Sequence of chain 1.C:
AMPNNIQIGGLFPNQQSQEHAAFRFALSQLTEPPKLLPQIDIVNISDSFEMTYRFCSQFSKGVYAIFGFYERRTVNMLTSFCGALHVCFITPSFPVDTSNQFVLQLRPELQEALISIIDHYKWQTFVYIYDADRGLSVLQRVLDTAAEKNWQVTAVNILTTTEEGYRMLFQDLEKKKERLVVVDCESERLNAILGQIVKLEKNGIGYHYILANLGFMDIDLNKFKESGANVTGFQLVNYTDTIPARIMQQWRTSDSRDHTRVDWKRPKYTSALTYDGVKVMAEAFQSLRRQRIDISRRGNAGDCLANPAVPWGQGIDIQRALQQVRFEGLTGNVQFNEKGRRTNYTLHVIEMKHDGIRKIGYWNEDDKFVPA

This protein binds this small molecule.
Small molecule (SMILES): CC(=O)N[C@H]1[C@H](O[C@H]2[C@H](O)[C@@H](NC(C)=O)CO[C@@H]2CO)O[C@H](CO)[C@@H](O)[C@@H]1O

Binding-site contacts:
Ligand atom C5 contacts residue SER51 of chain 1.C at 4.0 Å.
Ligand atom O7 contacts residue ASN49 of chain 1.C at 3.5 Å (h-bond).
Ligand atom N2 contacts residue ASN49 of chain 1.C at 2.9 Å (h-bond).
Ligand atom C2 contacts residue ASN49 of chain 1.C at 2.5 Å.
Ligand atom O4 contacts residue ARG78 of chain 1.C at 3.6 Å.
Ligand atom O6 contacts residue ASP52 of chain 1.C at 2.8 Å (salt-bridge).
Ligand atom C1 contacts residue ASP52 of chain 1.C at 4.2 Å.
Ligand atom C6 contacts residue ARG78 of chain 1.C at 3.9 Å.
Ligand atom N2 contacts residue THR103 of chain 1.A at 4.2 Å.
Ligand atom O3 contacts residue THR103 of chain 1.A at 3.9 Å.
Ligand atom O7 contacts residue THR103 of chain 1.A at 3.2 Å.
Ligand atom O5 contacts residue SER51 of chain 1.C at 4.0 Å.
Ligand atom C7 contacts residue ARG78 of chain 1.C at 3.2 Å.
Ligand atom C7 contacts residue THR103 of chain 1.A at 3.4 Å.
Ligand atom C8 contacts residue ASN49 of chain 1.C at 4.5 Å.
Ligand atom C7 contacts residue ASN49 of chain 1.C at 3.4 Å.
Ligand atom O5 contacts residue ASN49 of chain 1.C at 2.4 Å (h-bond).
Ligand atom O7 contacts residue ARG78 of chain 1.C at 2.3 Å (salt-bridge).
Ligand atom C2 contacts residue ARG78 of chain 1.C at 3.9 Å.
Ligand atom C6 contacts residue SER51 of chain 1.C at 3.8 Å.
Ligand atom C1 contacts residue SER51 of chain 1.C at 4.1 Å.
Ligand atom C5 contacts residue ASN49 of chain 1.C at 3.7 Å.
Ligand atom C5 contacts residue ARG78 of chain 1.C at 4.3 Å.
Ligand atom O6 contacts residue SER51 of chain 1.C at 4.0 Å.
Ligand atom C6 contacts residue ASP52 of chain 1.C at 4.2 Å.
Ligand atom N2 contacts residue ARG78 of chain 1.C at 4.0 Å.
Ligand atom C1 contacts residue ARG78 of chain 1.C at 4.4 Å.
Ligand atom C8 contacts residue ARG78 of chain 1.C at 4.2 Å.
Ligand atom O5 contacts residue ASP52 of chain 1.C at 3.5 Å.
Ligand atom C1 contacts residue ASN49 of chain 1.C at 1.5 Å.
Ligand atom C3 contacts residue ASN49 of chain 1.C at 3.9 Å.
Ligand atom C8 contacts residue THR103 of chain 1.A at 3.5 Å.
Ligand atom C8 contacts residue THR84 of chain 1.A at 4.1 Å.
Ligand atom C4 contacts residue ASN49 of chain 1.C at 4.3 Å.

Sequence of chain 1.A:
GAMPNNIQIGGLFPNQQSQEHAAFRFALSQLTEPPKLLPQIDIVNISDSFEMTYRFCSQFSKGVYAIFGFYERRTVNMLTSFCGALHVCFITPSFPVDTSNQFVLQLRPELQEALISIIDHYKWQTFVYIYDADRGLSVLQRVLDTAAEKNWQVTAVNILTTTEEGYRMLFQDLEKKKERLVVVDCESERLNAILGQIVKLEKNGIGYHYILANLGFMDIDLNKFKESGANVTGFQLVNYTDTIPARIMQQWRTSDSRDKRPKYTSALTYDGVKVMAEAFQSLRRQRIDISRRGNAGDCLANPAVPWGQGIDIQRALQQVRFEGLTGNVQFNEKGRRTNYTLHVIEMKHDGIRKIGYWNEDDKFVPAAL